Sequence of chain 1.B:
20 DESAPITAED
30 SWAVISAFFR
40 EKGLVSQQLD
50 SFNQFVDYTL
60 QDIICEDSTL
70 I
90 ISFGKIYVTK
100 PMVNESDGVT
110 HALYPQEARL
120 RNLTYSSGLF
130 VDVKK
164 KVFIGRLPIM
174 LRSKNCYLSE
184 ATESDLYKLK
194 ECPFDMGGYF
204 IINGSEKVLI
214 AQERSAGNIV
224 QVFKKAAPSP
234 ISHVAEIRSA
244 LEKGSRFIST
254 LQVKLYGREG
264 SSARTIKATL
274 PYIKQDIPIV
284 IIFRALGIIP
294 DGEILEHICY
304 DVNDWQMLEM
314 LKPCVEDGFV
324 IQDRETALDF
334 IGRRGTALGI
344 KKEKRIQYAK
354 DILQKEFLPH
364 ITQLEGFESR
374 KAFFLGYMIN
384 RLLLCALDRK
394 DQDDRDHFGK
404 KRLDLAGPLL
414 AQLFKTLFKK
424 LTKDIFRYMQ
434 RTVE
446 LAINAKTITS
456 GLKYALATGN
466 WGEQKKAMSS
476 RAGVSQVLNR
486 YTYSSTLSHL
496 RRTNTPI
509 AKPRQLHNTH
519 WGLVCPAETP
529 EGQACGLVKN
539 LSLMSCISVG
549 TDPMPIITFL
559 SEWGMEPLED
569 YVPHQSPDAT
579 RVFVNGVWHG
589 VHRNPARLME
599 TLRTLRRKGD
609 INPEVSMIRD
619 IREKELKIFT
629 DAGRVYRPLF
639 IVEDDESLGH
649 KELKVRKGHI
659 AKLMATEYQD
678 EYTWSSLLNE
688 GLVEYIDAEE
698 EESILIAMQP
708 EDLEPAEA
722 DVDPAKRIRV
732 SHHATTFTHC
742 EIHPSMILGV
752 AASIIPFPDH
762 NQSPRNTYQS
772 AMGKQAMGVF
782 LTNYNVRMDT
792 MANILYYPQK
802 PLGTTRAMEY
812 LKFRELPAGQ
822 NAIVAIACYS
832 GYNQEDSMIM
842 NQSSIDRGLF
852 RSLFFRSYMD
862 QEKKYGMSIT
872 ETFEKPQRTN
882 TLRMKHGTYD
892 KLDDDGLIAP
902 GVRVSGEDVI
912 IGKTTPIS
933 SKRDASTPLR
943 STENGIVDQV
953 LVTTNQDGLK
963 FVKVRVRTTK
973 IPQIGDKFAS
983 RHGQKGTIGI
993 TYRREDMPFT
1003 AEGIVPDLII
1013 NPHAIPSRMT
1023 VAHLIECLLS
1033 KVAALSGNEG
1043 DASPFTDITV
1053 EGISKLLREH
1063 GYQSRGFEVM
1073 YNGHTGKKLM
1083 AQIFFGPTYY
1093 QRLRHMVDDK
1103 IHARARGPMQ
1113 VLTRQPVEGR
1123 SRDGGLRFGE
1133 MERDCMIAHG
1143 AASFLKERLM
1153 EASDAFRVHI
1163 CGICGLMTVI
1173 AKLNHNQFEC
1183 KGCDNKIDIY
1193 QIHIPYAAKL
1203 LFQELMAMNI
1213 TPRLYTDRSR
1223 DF

Binding-site contacts:
Ligand atom OP1 contacts residue LYS979 of chain 1.B at 3.3 Å (salt-bridge).
Ligand atom N6 contacts residue APC1 of chain 1.Y at 3.1 Å (h-bond).
Ligand atom O3' contacts residue MG1 of chain 1.R at 2.1 Å.
Ligand atom C3' contacts residue MG1 of chain 1.R at 3.4 Å.
Ligand atom C2' contacts residue ASP485 of chain 1.A at 3.8 Å.
Ligand atom O2' contacts residue LYS1102 of chain 1.B at 3.8 Å.
Ligand atom C4 contacts residue APC1 of chain 1.Y at 3.9 Å.
Ligand atom C5' contacts residue HIS1097 of chain 1.B at 3.7 Å.
Ligand atom C3' contacts residue ASP485 of chain 1.A at 3.6 Å.
Ligand atom O3' contacts residue APC1 of chain 1.Y at 3.2 Å (h-bond).
Ligand atom OP1 contacts residue GLN776 of chain 1.B at 3.7 Å.
Ligand atom O3' contacts residue GLN776 of chain 1.B at 3.3 Å (h-bond).
Ligand atom O2' contacts residue GLN776 of chain 1.B at 3.2 Å (h-bond).
Ligand atom O4' contacts residue HIS1097 of chain 1.B at 3.7 Å.
Ligand atom N7 contacts residue APC1 of chain 1.Y at 3.9 Å.
Ligand atom C3' contacts residue ASP483 of chain 1.A at 3.6 Å.
Ligand atom O3' contacts residue GLN481 of chain 1.B at 3.9 Å.
Ligand atom OP1 contacts residue ARG497 of chain 1.B at 3.6 Å.
Ligand atom C4' contacts residue HIS1097 of chain 1.B at 3.5 Å.
Ligand atom C3' contacts residue APC1 of chain 1.Y at 3.7 Å.
Ligand atom C4' contacts residue ASP483 of chain 1.A at 3.5 Å.
Ligand atom O3' contacts residue ASP485 of chain 1.A at 3.0 Å (salt-bridge).
Ligand atom O3' contacts residue ASP483 of chain 1.A at 2.7 Å (salt-bridge).
Ligand atom C4' contacts residue ASP485 of chain 1.A at 3.4 Å.
Ligand atom O2' contacts residue MG1 of chain 1.R at 3.5 Å.
Ligand atom OP1 contacts residue LYS987 of chain 1.B at 3.3 Å.
Ligand atom O2' contacts residue ARG446 of chain 1.A at 3.1 Å (salt-bridge).
Ligand atom C2' contacts residue APC1 of chain 1.Y at 3.5 Å.
Ligand atom O2' contacts residue APC1 of chain 1.Y at 3.5 Å (h-bond).
Ligand atom C6 contacts residue APC1 of chain 1.Y at 3.4 Å.
Ligand atom O2' contacts residue ASP485 of chain 1.A at 2.9 Å (salt-bridge).
Ligand atom C5' contacts residue ASP483 of chain 1.A at 3.5 Å.
Ligand atom O3' contacts residue ASP481 of chain 1.A at 3.9 Å.
Ligand atom N1 contacts residue APC1 of chain 1.Y at 3.6 Å.
Ligand atom O3' contacts residue ALA477 of chain 1.B at 3.8 Å.
Ligand atom O3' contacts residue LYS979 of chain 1.B at 3.4 Å (salt-bridge).
Ligand atom C5' contacts residue GLN776 of chain 1.B at 3.5 Å.
Ligand atom C2 contacts residue APC1 of chain 1.Y at 3.9 Å.
Ligand atom O2' contacts residue ALA477 of chain 1.B at 3.6 Å.
Ligand atom C5 contacts residue APC1 of chain 1.Y at 3.6 Å.

The small molecule below binds the protein below.
Small molecule (SMILES): Nc1ccn([C@@H]2O[C@H](CO[P](=O)(O)O[C@H]3[C@@H](O)[C@H](n4ccc(N)nc4=O)O[C@@H]3CO[P](=O)(O)O[C@H]3[C@@H](O)[C@H](n4cnc5c(N)ncnc54)O[C@@H]3COP(=O)=O)[C@@H](O[P](=O)(O)OC[C@H]3O[C@@H](n4cnc5c(N)ncnc54)[C@H](O)[C@@H]3O[P](=O)(O)OC[C@H]3O[C@@H](n4cnc5c(=O)nc(N)[nH]c54)[C@H](O)[C@@H]3O[P](=O)(O)OC[C@H]3O[C@@H](n4cnc5c(=O)nc(N)[nH]c54)[C@H](O)[C@@H]3O[P](=O)(O)OC[C@H]3O[C@@H](n4cnc5c(N)ncnc54)[C@H](O)[C@@H]3O)[C@H]2O)c(=O)n1

Sequence of chain 1.A:
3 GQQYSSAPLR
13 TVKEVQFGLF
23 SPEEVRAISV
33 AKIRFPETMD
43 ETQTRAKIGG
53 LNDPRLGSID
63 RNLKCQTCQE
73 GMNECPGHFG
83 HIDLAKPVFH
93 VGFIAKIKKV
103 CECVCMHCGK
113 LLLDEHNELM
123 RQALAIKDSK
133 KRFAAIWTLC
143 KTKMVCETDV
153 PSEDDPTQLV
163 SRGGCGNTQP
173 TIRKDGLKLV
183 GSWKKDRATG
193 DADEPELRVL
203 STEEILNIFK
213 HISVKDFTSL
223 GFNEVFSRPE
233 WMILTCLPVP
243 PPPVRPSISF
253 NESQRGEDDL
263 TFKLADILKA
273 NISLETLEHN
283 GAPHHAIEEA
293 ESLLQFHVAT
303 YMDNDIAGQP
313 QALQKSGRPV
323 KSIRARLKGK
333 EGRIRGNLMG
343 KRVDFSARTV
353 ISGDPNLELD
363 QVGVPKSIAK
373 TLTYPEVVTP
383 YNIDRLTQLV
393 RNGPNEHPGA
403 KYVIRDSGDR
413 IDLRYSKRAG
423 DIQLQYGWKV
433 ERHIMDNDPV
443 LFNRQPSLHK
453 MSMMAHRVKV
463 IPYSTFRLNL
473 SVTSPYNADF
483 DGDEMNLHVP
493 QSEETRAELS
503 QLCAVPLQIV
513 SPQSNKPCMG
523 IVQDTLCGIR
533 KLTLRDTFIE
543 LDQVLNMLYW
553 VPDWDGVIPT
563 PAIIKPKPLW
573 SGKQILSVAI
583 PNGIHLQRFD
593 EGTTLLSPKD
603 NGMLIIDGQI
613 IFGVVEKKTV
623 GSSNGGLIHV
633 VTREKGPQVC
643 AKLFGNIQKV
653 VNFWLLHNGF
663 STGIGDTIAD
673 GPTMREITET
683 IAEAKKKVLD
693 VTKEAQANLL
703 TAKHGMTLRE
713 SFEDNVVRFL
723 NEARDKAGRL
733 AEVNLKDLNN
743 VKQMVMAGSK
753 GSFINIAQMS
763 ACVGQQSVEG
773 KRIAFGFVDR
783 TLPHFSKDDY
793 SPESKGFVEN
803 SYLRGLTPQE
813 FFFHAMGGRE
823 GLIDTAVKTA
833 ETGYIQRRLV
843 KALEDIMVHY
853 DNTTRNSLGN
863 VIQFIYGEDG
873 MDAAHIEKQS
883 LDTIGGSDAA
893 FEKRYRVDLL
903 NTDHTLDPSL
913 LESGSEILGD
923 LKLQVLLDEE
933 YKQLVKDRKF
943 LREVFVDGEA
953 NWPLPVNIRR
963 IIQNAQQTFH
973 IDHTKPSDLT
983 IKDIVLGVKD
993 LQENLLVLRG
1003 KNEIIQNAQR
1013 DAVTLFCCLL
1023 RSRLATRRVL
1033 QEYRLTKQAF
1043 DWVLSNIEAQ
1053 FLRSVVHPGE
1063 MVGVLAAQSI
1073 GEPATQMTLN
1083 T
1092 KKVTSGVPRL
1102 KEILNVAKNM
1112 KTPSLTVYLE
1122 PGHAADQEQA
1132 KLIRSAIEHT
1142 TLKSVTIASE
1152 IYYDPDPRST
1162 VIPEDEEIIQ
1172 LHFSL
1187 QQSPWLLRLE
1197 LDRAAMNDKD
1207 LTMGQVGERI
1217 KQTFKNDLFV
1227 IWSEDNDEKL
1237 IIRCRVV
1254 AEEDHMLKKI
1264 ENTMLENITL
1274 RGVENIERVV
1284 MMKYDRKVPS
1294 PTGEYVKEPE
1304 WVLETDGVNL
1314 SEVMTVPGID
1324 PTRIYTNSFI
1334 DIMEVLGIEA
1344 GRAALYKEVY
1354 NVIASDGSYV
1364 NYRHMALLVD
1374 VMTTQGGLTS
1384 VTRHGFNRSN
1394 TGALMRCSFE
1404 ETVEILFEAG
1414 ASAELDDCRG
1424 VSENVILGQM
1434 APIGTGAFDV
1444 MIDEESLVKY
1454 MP